Sequence of chain 14.D:
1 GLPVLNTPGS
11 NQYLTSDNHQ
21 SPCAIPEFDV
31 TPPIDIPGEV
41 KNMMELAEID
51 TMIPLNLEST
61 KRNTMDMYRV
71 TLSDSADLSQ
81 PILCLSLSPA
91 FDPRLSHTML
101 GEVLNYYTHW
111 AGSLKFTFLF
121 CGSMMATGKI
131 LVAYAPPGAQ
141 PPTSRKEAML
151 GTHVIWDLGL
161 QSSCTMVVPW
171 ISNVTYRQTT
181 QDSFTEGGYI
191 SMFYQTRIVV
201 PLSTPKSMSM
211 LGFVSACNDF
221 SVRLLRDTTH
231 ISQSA

Sequence of chain 13.D:
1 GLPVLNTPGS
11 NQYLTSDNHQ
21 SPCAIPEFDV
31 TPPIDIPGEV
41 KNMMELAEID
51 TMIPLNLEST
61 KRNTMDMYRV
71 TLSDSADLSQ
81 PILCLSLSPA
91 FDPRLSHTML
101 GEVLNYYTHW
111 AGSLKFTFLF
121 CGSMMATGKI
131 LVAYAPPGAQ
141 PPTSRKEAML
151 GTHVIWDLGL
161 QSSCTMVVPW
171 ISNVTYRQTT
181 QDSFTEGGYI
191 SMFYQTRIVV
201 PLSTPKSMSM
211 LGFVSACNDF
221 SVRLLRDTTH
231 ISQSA

This small molecule binds to this protein.
Small molecule (SMILES): CCOC(=O)c1ccc(OCCCCC2CCN(c3ccc(C)nn3)CC2)cc1

Binding-site contacts:
Ligand atom C21 contacts residue TYR203 of chain 13.B at 3.8 Å (hydrophobic).
Ligand atom C7 contacts residue PHE132 of chain 13.B at 3.6 Å (hydrophobic).
Ligand atom C1 contacts residue ILE181 of chain 13.B at 3.4 Å (hydrophobic).
Ligand atom C19 contacts residue PHE236 of chain 13.B at 3.5 Å (hydrophobic).
Ligand atom C4 contacts residue ALA24 of chain 13.D at 3.8 Å (hydrophobic).
Ligand atom C1 contacts residue ILE155 of chain 13.B at 3.7 Å (hydrophobic).
Ligand atom C22 contacts residue PHE236 of chain 13.B at 3.9 Å (hydrophobic).
Ligand atom C8 contacts residue PHE132 of chain 13.B at 3.4 Å (hydrophobic).
Ligand atom C11 contacts residue VAL194 of chain 13.B at 3.7 Å (hydrophobic).
Ligand atom N6 contacts residue VAL194 of chain 13.B at 3.7 Å.
Ligand atom C20 contacts residue TYR110 of chain 13.B at 3.5 Å (hydrophobic).
Ligand atom C27 contacts residue THR109 of chain 13.B at 3.5 Å.
Ligand atom C26 contacts residue THR109 of chain 13.B at 3.7 Å.
Ligand atom C21 contacts residue PHE236 of chain 13.B at 3.4 Å (hydrophobic).
Ligand atom C4 contacts residue TYR157 of chain 13.B at 3.4 Å (hydrophobic).
Ligand atom C1 contacts residue PRO179 of chain 13.B at 3.9 Å (hydrophobic).
Ligand atom O24 contacts residue PHE236 of chain 13.B at 3.7 Å.
Ligand atom N4 contacts residue ILE192 of chain 13.B at 3.6 Å.
Ligand atom C3 contacts residue ALA24 of chain 13.D at 3.7 Å (hydrophobic).
Ligand atom C10 contacts residue VAL194 of chain 13.B at 3.7 Å (hydrophobic).
Ligand atom O25 contacts residue TYR110 of chain 13.B at 3.0 Å.
Ligand atom O24 contacts residue TYR110 of chain 13.B at 3.9 Å.
Ligand atom C14 contacts residue PHE236 of chain 13.B at 3.9 Å (hydrophobic).
Ligand atom C11 contacts residue TYR157 of chain 13.B at 3.6 Å (hydrophobic).
Ligand atom C3 contacts residue TYR157 of chain 13.B at 3.5 Å (hydrophobic).
Ligand atom C9 contacts residue TYR157 of chain 13.B at 3.8 Å (hydrophobic).
Ligand atom C12 contacts residue PHE236 of chain 13.B at 3.8 Å (hydrophobic).
Ligand atom C19 contacts residue TYR110 of chain 13.B at 3.7 Å (hydrophobic).
Ligand atom C23 contacts residue PHE236 of chain 13.B at 3.5 Å (hydrophobic).
Ligand atom C9 contacts residue ILE108 of chain 13.B at 3.5 Å (hydrophobic).
Ligand atom C14 contacts residue VAL197 of chain 13.B at 3.6 Å (hydrophobic).
Ligand atom C8 contacts residue ILE108 of chain 13.B at 3.8 Å (hydrophobic).
Ligand atom C13 contacts residue VAL197 of chain 13.B at 3.6 Å (hydrophobic).
Ligand atom C23 contacts residue TYR110 of chain 13.B at 3.3 Å (hydrophobic).
Ligand atom N3 contacts residue ILE192 of chain 13.B at 3.8 Å.
Ligand atom C20 contacts residue PHE236 of chain 13.B at 3.2 Å (hydrophobic).
Ligand atom C22 contacts residue TYR203 of chain 13.B at 3.5 Å (hydrophobic).
Ligand atom N4 contacts residue LEU239 of chain 13.B at 3.8 Å.
Ligand atom C3 contacts residue PRO179 of chain 13.B at 3.7 Å (hydrophobic).
Ligand atom C10 contacts residue TYR157 of chain 13.B at 3.6 Å (hydrophobic).

Sequence of chain 13.B:
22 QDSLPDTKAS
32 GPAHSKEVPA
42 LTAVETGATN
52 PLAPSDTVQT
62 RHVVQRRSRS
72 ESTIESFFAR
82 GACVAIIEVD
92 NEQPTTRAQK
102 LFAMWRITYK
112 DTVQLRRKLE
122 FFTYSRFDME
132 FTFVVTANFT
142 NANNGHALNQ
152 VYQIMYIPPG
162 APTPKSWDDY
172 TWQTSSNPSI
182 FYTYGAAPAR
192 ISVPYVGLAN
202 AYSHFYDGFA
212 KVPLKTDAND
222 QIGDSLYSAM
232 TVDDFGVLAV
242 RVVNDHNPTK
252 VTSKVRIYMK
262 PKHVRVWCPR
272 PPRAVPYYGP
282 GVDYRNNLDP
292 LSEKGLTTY